A protein and the small-molecule ligand that binds it are described below.
Small molecule (SMILES): CSCC[C@H](N)C(=O)O

Binding-site contacts:
Ligand atom CA contacts residue GLU315 of chain 2.A at 3.5 Å.
Ligand atom CE contacts residue PHE308 of chain 2.A at 4.3 Å (hydrophobic).
Ligand atom C contacts residue PHE308 of chain 2.A at 3.3 Å (hydrophobic).
Ligand atom N contacts residue ALA312 of chain 2.A at 4.1 Å.
Ligand atom N contacts residue TRP255 of chain 2.A at 4.0 Å.
Ligand atom CA contacts residue ALA312 of chain 2.A at 4.2 Å (hydrophobic).
Ligand atom O contacts residue PHE311 of chain 2.A at 3.8 Å.
Ligand atom CG contacts residue TRP255 of chain 2.A at 3.3 Å (hydrophobic).
Ligand atom O contacts residue ALA312 of chain 2.A at 3.8 Å.
Ligand atom C contacts residue PHE311 of chain 2.A at 4.2 Å (hydrophobic).
Ligand atom CE contacts residue TRP255 of chain 2.A at 3.8 Å (hydrophobic).
Ligand atom O contacts residue PHE308 of chain 2.A at 2.8 Å (h-bond).
Ligand atom SD contacts residue TRP255 of chain 2.A at 3.2 Å (h-bond).
Ligand atom C contacts residue ALA312 of chain 2.A at 3.5 Å (hydrophobic).
Ligand atom N contacts residue LEU257 of chain 2.A at 3.9 Å.
Ligand atom CG contacts residue GLU315 of chain 2.A at 4.4 Å.
Ligand atom N contacts residue GLU315 of chain 2.A at 3.5 Å (salt-bridge).
Ligand atom N contacts residue PHE311 of chain 2.A at 3.9 Å.
Ligand atom CB contacts residue GLU315 of chain 2.A at 4.0 Å.

Sequence of chain 2.A:
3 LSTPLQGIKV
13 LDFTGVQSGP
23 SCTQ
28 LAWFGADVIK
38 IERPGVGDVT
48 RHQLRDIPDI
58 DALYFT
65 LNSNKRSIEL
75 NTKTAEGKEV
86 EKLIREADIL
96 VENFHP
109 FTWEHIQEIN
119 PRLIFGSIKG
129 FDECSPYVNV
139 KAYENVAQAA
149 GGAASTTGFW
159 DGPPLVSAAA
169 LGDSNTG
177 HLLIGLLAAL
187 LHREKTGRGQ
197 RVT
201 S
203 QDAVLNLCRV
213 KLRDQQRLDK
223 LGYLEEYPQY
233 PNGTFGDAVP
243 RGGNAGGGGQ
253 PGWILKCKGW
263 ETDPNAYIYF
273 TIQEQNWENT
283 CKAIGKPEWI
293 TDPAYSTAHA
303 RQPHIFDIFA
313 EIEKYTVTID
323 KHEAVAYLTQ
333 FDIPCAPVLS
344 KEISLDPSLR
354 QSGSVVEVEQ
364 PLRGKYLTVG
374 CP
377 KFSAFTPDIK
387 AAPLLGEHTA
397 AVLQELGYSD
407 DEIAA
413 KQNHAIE